Sequence of chain 2.A:
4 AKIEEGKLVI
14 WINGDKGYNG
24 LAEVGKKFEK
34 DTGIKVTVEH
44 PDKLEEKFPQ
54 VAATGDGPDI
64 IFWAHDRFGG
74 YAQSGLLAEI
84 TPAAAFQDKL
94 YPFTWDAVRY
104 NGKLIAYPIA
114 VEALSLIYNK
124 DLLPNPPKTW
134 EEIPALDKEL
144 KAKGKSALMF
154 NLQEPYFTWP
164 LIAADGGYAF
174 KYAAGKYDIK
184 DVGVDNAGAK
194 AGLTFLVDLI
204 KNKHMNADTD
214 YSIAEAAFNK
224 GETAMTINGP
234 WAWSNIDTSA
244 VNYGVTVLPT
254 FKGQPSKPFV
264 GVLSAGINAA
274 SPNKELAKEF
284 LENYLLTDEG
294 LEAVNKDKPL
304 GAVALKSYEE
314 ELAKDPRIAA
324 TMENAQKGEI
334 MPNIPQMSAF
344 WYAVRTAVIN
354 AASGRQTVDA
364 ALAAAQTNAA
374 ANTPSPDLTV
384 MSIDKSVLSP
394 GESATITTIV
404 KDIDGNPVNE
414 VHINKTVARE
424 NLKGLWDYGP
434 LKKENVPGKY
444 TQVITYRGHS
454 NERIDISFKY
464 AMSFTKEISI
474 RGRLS

Binding-site contacts:
Ligand atom O3 contacts residue LYS46 of chain 2.A at 3.5 Å.
Ligand atom O2 contacts residue TRP66 of chain 2.A at 3.6 Å.
Ligand atom O2 contacts residue GLU115 of chain 2.A at 2.5 Å (salt-bridge).
Ligand atom O5 contacts residue TYR345 of chain 2.A at 3.4 Å.
Ligand atom C3 contacts residue TRP66 of chain 2.A at 3.5 Å (hydrophobic).
Ligand atom O1 contacts residue ASP18 of chain 2.A at 2.7 Å (salt-bridge).
Ligand atom O3 contacts residue ASP69 of chain 2.A at 2.6 Å (salt-bridge).
Ligand atom O2 contacts residue ARG70 of chain 2.A at 2.9 Å (salt-bridge).
Ligand atom O6 contacts residue TYR159 of chain 2.A at 3.0 Å (h-bond).
Ligand atom C3 contacts residue ASP69 of chain 2.A at 3.5 Å.
Ligand atom C2 contacts residue GLU115 of chain 2.A at 3.4 Å.
Ligand atom C1 contacts residue GLU48 of chain 2.A at 3.5 Å.
Ligand atom O1 contacts residue LYS19 of chain 2.A at 3.1 Å (salt-bridge).
Ligand atom C1 contacts residue TRP344 of chain 2.A at 3.5 Å (hydrophobic).
Ligand atom C6 contacts residue ARG348 of chain 2.A at 3.5 Å.
Ligand atom O5 contacts residue TRP344 of chain 2.A at 3.2 Å.
Ligand atom O5 contacts residue GLU49 of chain 2.A at 3.3 Å (salt-bridge).
Ligand atom C1 contacts residue GLU49 of chain 2.A at 3.3 Å.
Ligand atom O2 contacts residue TRP234 of chain 2.A at 3.6 Å.
Ligand atom O6 contacts residue GLU157 of chain 2.A at 2.7 Å (salt-bridge).
Ligand atom C2 contacts residue GLU48 of chain 2.A at 3.5 Å.
Ligand atom C2 contacts residue TRP234 of chain 2.A at 3.6 Å (hydrophobic).
Ligand atom O3 contacts residue ALA67 of chain 2.A at 3.6 Å.
Ligand atom O3 contacts residue ARG70 of chain 2.A at 2.9 Å (salt-bridge).
Ligand atom O2 contacts residue ALA67 of chain 2.A at 3.3 Å.
Ligand atom O6 contacts residue ARG348 of chain 2.A at 3.3 Å.
Ligand atom O6 contacts residue PRO158 of chain 2.A at 3.1 Å.
Ligand atom O3 contacts residue TRP66 of chain 2.A at 2.9 Å (h-bond).
Ligand atom C3 contacts residue GLU48 of chain 2.A at 3.2 Å.
Ligand atom C1 contacts residue ASP18 of chain 2.A at 3.3 Å.
Ligand atom C6 contacts residue GLU157 of chain 2.A at 3.4 Å.
Ligand atom O2 contacts residue LYS19 of chain 2.A at 2.8 Å (salt-bridge).
Ligand atom O5 contacts residue TYR159 of chain 2.A at 3.3 Å.
Ligand atom O3 contacts residue GLU48 of chain 2.A at 2.5 Å (salt-bridge).
Ligand atom O3 contacts residue GLU115 of chain 2.A at 3.6 Å (salt-bridge).
Ligand atom O2 contacts residue GLU48 of chain 2.A at 2.7 Å (salt-bridge).
Ligand atom O2 contacts residue ASP69 of chain 2.A at 2.7 Å (salt-bridge).
Ligand atom O4 contacts residue GLU48 of chain 2.A at 3.6 Å.
Ligand atom C1 contacts residue TYR159 of chain 2.A at 3.6 Å (hydrophobic).
Ligand atom C2 contacts residue ASP69 of chain 2.A at 3.4 Å.

The protein below binds the small molecule below.
Small molecule (SMILES): OC[C@H]1O[C@H](O[C@H]2[C@H](O)[C@@H](O)[C@@H](O[C@H]3[C@H](O)[C@@H](O)[C@@H](O[C@H]4[C@H](O)[C@@H](O)[C@@H](O)O[C@@H]4CO)O[C@@H]3CO)O[C@@H]2CO)[C@H](O)[C@@H](O)[C@@H]1O